Sequence of chain 37.A:
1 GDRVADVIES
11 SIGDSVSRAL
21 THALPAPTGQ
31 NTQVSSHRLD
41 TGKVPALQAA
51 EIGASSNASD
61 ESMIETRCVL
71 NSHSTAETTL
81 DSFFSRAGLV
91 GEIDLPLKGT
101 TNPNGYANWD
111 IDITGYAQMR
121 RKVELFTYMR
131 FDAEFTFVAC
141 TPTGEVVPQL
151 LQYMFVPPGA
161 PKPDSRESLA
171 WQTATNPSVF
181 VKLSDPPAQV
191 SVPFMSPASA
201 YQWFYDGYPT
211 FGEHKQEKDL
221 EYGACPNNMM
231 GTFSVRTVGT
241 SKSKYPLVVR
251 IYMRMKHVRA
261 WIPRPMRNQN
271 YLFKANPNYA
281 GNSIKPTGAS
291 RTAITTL

Sequence of chain 37.C:
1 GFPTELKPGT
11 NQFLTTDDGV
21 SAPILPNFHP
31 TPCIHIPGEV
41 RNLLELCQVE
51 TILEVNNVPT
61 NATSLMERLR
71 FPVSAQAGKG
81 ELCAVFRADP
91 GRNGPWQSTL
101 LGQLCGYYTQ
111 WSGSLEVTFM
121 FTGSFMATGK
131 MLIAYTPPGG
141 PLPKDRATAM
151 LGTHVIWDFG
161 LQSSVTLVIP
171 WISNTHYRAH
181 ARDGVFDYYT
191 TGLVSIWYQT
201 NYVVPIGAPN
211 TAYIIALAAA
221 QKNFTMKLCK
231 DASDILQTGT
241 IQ

Sequence of chain 38.C:
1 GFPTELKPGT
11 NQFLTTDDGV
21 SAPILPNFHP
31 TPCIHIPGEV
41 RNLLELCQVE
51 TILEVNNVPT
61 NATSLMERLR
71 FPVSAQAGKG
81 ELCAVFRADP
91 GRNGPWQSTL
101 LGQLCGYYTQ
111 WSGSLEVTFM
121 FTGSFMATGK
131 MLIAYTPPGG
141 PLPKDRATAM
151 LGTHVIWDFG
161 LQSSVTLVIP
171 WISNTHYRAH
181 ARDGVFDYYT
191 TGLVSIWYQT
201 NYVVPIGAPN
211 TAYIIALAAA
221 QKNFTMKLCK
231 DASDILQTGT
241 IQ

This protein binds this small molecule.
Small molecule (SMILES): CCO/N=C/c1ccc(OCC[C@@H](C)CCN2CCN(c3ccncc3)C2=O)cc1

Binding-site contacts:
Ligand atom OAC contacts residue ASP112 of chain 37.A at 3.7 Å.
Ligand atom NBC contacts residue TRP203 of chain 37.A at 3.8 Å.
Ligand atom CAO contacts residue ILE111 of chain 37.A at 3.8 Å (hydrophobic).
Ligand atom CAG contacts residue TRP203 of chain 37.A at 3.7 Å (hydrophobic).
Ligand atom NBD contacts residue ASN228 of chain 37.A at 3.9 Å.
Ligand atom CAA contacts residue SER178 of chain 37.A at 3.5 Å.
Ligand atom CAG contacts residue ASN228 of chain 37.A at 3.2 Å.
Ligand atom CAN contacts residue PHE135 of chain 37.A at 3.7 Å (hydrophobic).
Ligand atom OAC contacts residue TRP203 of chain 37.A at 3.9 Å.
Ligand atom CAI contacts residue VAL192 of chain 37.A at 3.8 Å (hydrophobic).
Ligand atom CAI contacts residue PHE135 of chain 37.A at 3.7 Å (hydrophobic).
Ligand atom CAL contacts residue PHE155 of chain 37.A at 3.7 Å (hydrophobic).
Ligand atom CAG contacts residue GLN202 of chain 37.A at 3.4 Å.
Ligand atom CAE contacts residue GLN202 of chain 37.A at 3.4 Å.
Ligand atom CAS contacts residue TYR201 of chain 37.A at 3.6 Å (hydrophobic).
Ligand atom CBA contacts residue TRP203 of chain 37.A at 3.5 Å (hydrophobic).
Ligand atom NBD contacts residue TRP203 of chain 37.A at 3.2 Å.
Ligand atom CAM contacts residue PRO177 of chain 37.A at 3.7 Å (hydrophobic).
Ligand atom CAA contacts residue VAL179 of chain 37.A at 3.4 Å (hydrophobic).
Ligand atom CAK contacts residue PHE135 of chain 37.A at 3.7 Å (hydrophobic).
Ligand atom CAH contacts residue THR114 of chain 37.A at 3.8 Å.
Ligand atom CAM contacts residue PHE155 of chain 37.A at 3.8 Å (hydrophobic).
Ligand atom CAD contacts residue PHE137 of chain 37.A at 3.8 Å (hydrophobic).
Ligand atom CAA contacts residue TYR153 of chain 37.A at 3.9 Å (hydrophobic).
Ligand atom CAN contacts residue ILE111 of chain 37.A at 3.6 Å (hydrophobic).
Ligand atom CAX contacts residue TRP203 of chain 37.A at 3.5 Å (hydrophobic).
Ligand atom CAS contacts residue TRP203 of chain 37.A at 3.4 Å (hydrophobic).
Ligand atom CAS contacts residue ASN228 of chain 37.A at 3.8 Å.
Ligand atom OAC contacts residue ILE113 of chain 37.A at 3.3 Å (h-bond).
Ligand atom OAW contacts residue MET195 of chain 37.A at 3.2 Å.
Ligand atom CAA contacts residue PRO177 of chain 37.A at 3.2 Å (hydrophobic).
Ligand atom CAF contacts residue THR114 of chain 37.A at 3.6 Å.
Ligand atom CAR contacts residue TYR201 of chain 37.A at 3.4 Å (hydrophobic).
Ligand atom CAF contacts residue ASP112 of chain 37.A at 3.6 Å.
Ligand atom CBA contacts residue ASN228 of chain 37.A at 3.7 Å.
Ligand atom CAE contacts residue ASN228 of chain 37.A at 3.4 Å.
Ligand atom CAJ contacts residue ILE24 of chain 37.C at 3.9 Å (hydrophobic).
Ligand atom CAJ contacts residue PHE155 of chain 37.A at 3.7 Å (hydrophobic).
Ligand atom NAT contacts residue PHE155 of chain 37.A at 3.9 Å.
Ligand atom CAH contacts residue ASP112 of chain 37.A at 3.4 Å.